Binding-site contacts:
Ligand atom C10 contacts residue HIS164 of chain 1.B at 3.7 Å.
Ligand atom O1 contacts residue HIS41 of chain 1.B at 2.6 Å (h-bond).
Ligand atom O1 contacts residue CYS145 of chain 1.B at 2.7 Å (h-bond).
Ligand atom O6 contacts residue GLY143 of chain 1.B at 3.0 Å (h-bond).
Ligand atom N4 contacts residue GLU166 of chain 1.B at 3.3 Å (salt-bridge).
Ligand atom C15 contacts residue LEU141 of chain 1.B at 3.6 Å (hydrophobic).
Ligand atom C18 contacts residue CYS145 of chain 1.B at 2.6 Å (hydrophobic).
Ligand atom N4 contacts residue PHE140 of chain 1.B at 3.3 Å (h-bond).
Ligand atom C15 contacts residue ASN142 of chain 1.B at 3.5 Å.
Ligand atom C8 contacts residue GLU166 of chain 1.B at 3.4 Å.
Ligand atom C8 contacts residue PRO168 of chain 1.B at 3.5 Å (hydrophobic).
Ligand atom N5 contacts residue ASN142 of chain 1.B at 3.5 Å (h-bond).
Ligand atom O5 contacts residue HIS163 of chain 1.B at 2.6 Å (h-bond).
Ligand atom C18 contacts residue ASN142 of chain 1.B at 3.5 Å.
Ligand atom C12 contacts residue CYS145 of chain 1.B at 1.8 Å (hydrophobic).
Ligand atom C19 contacts residue GLY143 of chain 1.B at 3.3 Å.
Ligand atom C1 contacts residue GLN189 of chain 1.B at 3.5 Å.
Ligand atom C25 contacts residue PRO168 of chain 1.B at 3.6 Å (hydrophobic).
Ligand atom O3 contacts residue GLU166 of chain 1.B at 2.9 Å (salt-bridge).
Ligand atom C8 contacts residue LEU167 of chain 1.B at 3.6 Å (hydrophobic).
Ligand atom O3 contacts residue MET165 of chain 1.B at 3.3 Å.
Ligand atom C9 contacts residue HIS164 of chain 1.B at 3.6 Å.
Ligand atom N3 contacts residue HIS164 of chain 1.B at 2.9 Å (h-bond).
Ligand atom O5 contacts residue MET165 of chain 1.B at 3.7 Å.
Ligand atom N2 contacts residue GLU166 of chain 1.B at 3.1 Å (salt-bridge).
Ligand atom C7 contacts residue GLU166 of chain 1.B at 3.6 Å.
Ligand atom C19 contacts residue THR26 of chain 1.B at 3.7 Å.
Ligand atom O5 contacts residue GLU166 of chain 1.B at 3.5 Å (salt-bridge).
Ligand atom N5 contacts residue CYS145 of chain 1.B at 3.6 Å.
Ligand atom C23 contacts residue ASP187 of chain 1.B at 3.6 Å.
Ligand atom C19 contacts residue ASN142 of chain 1.B at 3.3 Å.
Ligand atom C28 contacts residue ALA191 of chain 1.B at 3.7 Å (hydrophobic).
Ligand atom O5 contacts residue HIS172 of chain 1.B at 3.6 Å.
Ligand atom O6 contacts residue CYS145 of chain 1.B at 2.8 Å (h-bond).
Ligand atom N3 contacts residue CYS145 of chain 1.B at 3.2 Å (h-bond).
Ligand atom C22 contacts residue ASP187 of chain 1.B at 3.5 Å.
Ligand atom C12 contacts residue HIS41 of chain 1.B at 3.6 Å.
Ligand atom O6 contacts residue SER144 of chain 1.B at 3.3 Å (h-bond).
Ligand atom C11 contacts residue CYS145 of chain 1.B at 2.7 Å (hydrophobic).
Ligand atom C13 contacts residue CYS145 of chain 1.B at 3.1 Å (hydrophobic).

Sequence of chain 1.A:
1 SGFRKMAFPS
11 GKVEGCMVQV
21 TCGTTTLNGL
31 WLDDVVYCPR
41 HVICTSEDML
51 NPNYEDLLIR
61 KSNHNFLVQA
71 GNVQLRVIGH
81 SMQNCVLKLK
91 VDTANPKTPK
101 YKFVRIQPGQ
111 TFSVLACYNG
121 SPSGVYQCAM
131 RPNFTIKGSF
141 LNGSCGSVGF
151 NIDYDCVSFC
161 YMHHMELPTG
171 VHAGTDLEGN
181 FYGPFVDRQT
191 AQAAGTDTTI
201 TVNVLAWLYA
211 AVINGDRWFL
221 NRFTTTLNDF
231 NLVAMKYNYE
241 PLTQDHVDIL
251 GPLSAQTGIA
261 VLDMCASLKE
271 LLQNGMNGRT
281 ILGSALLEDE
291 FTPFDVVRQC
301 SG

Sequence of chain 1.B:
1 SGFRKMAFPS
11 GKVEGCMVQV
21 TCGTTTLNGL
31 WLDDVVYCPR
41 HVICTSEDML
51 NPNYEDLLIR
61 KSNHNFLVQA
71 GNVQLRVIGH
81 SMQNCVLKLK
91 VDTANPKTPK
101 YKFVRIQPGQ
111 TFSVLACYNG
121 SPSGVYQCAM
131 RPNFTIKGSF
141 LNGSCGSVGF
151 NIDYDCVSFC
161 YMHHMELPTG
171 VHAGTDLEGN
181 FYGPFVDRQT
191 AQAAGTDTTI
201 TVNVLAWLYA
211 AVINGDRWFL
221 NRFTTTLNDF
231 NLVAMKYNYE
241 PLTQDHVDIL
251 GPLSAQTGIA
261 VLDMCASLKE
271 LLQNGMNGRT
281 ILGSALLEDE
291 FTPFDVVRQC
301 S

This small molecule binds to this protein.
Small molecule (SMILES): CNC(=O)[C@H](O)[C@H](C[C@@H]1CCNC1=O)NC(=O)[C@H](CC1CC1)n1cccc(NC(=O)CCc2ccccc2)c1=O